Sequence of chain 1.H:
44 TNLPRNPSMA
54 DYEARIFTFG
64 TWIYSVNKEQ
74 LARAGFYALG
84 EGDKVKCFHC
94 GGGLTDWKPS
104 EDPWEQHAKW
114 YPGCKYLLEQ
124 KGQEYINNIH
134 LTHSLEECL

Binding-site contacts:
Ligand atom CA contacts residue GLU104 of chain 1.H at 3.6 Å.
Ligand atom CBD contacts residue TRP113 of chain 1.H at 4.0 Å (hydrophobic).
Ligand atom CAT contacts residue TYR114 of chain 1.H at 3.2 Å (hydrophobic).
Ligand atom CBG contacts residue GLY96 of chain 1.H at 3.1 Å.
Ligand atom NAV contacts residue GLY96 of chain 1.H at 2.9 Å (h-bond).
Ligand atom CAK contacts residue LYS87 of chain 1.H at 4.0 Å.
Ligand atom CAZ contacts residue LEU97 of chain 1.H at 4.0 Å (hydrophobic).
Ligand atom CAA contacts residue LEU97 of chain 1.H at 3.9 Å (hydrophobic).
Ligand atom CAA contacts residue THR98 of chain 1.H at 3.1 Å.
Ligand atom CA contacts residue THR98 of chain 1.H at 3.3 Å.
Ligand atom C contacts residue TRP113 of chain 1.H at 4.0 Å (hydrophobic).
Ligand atom CBF contacts residue TRP113 of chain 1.H at 4.1 Å (hydrophobic).
Ligand atom CAR contacts residue TRP113 of chain 1.H at 3.3 Å (hydrophobic).
Ligand atom NAV contacts residue LEU97 of chain 1.H at 4.1 Å.
Ligand atom NAV contacts residue THR98 of chain 1.H at 3.5 Å (h-bond).
Ligand atom CAY contacts residue GLY96 of chain 1.H at 3.5 Å.
Ligand atom NBH contacts residue LEU97 of chain 1.H at 4.1 Å.
Ligand atom CAD contacts residue LYS89 of chain 1.H at 3.7 Å.
Ligand atom CAB contacts residue ASP99 of chain 1.H at 3.0 Å.
Ligand atom OAH contacts residue LEU97 of chain 1.H at 3.7 Å.
Ligand atom OAI contacts residue THR98 of chain 1.H at 3.8 Å.
Ligand atom CB contacts residue GLU104 of chain 1.H at 3.3 Å.
Ligand atom CA contacts residue ASP99 of chain 1.H at 3.5 Å.
Ligand atom NAW contacts residue THR98 of chain 1.H at 3.1 Å (h-bond).
Ligand atom CBG contacts residue LEU97 of chain 1.H at 4.0 Å (hydrophobic).
Ligand atom CB contacts residue GLN109 of chain 1.H at 3.6 Å.
Ligand atom OAH contacts residue THR98 of chain 1.H at 3.2 Å (h-bond).
Ligand atom N contacts residue GLU104 of chain 1.H at 2.8 Å (salt-bridge).
Ligand atom CAA contacts residue TRP100 of chain 1.H at 3.4 Å (hydrophobic).
Ligand atom N contacts residue ASP99 of chain 1.H at 3.3 Å (salt-bridge).
Ligand atom CBE contacts residue TRP113 of chain 1.H at 3.8 Å (hydrophobic).
Ligand atom CB contacts residue THR98 of chain 1.H at 3.9 Å.
Ligand atom O contacts residue TRP113 of chain 1.H at 3.4 Å (h-bond).
Ligand atom CAB contacts residue GLU104 of chain 1.H at 3.7 Å.
Ligand atom CAK contacts residue GLY96 of chain 1.H at 4.1 Å.
Ligand atom CAP contacts residue THR98 of chain 1.H at 3.1 Å.
Ligand atom C contacts residue THR98 of chain 1.H at 3.7 Å.
Ligand atom O contacts residue GLN109 of chain 1.H at 3.9 Å.
Ligand atom CAT contacts residue GLY96 of chain 1.H at 3.7 Å.
Ligand atom CBG contacts residue TYR114 of chain 1.H at 3.8 Å (hydrophobic).

This protein binds this small molecule.
Small molecule (SMILES): CC[C@H](NC)C(=O)N[C@@H]1C(=O)N2[C@@H](CC[C@@H]1CO)CC[C@H]2C(=O)NCc1ccc(C(C)(C)C)cc1